Binding-site contacts:
Ligand atom O3' contacts residue CYS37 of chain 1.C at 2.7 Å (h-bond).
Ligand atom C2 contacts residue ASP131 of chain 1.C at 3.5 Å.
Ligand atom O5' contacts residue SER25 of chain 1.C at 3.4 Å (h-bond).
Ligand atom O1G contacts residue THR42 of chain 1.C at 2.6 Å (h-bond).
Ligand atom O1B contacts residue LYS23 of chain 1.C at 2.5 Å (salt-bridge).
Ligand atom O3A contacts residue GLY22 of chain 1.C at 3.5 Å (h-bond).
Ligand atom O6 contacts residue SER160 of chain 1.C at 3.4 Å (h-bond).
Ligand atom N3B contacts residue MG1 of chain 1.L at 3.4 Å.
Ligand atom O2B contacts residue MG1 of chain 1.L at 2.0 Å.
Ligand atom CAN contacts residue CYS37 of chain 1.C at 3.1 Å (hydrophobic).
Ligand atom O1A contacts residue GLY22 of chain 1.C at 3.3 Å.
Ligand atom O6 contacts residue ALA161 of chain 1.C at 2.8 Å (h-bond).
Ligand atom O2' contacts residue TYR35 of chain 1.C at 3.0 Å (h-bond).
Ligand atom O3G contacts residue SER19 of chain 1.C at 3.0 Å (h-bond).
Ligand atom C8 contacts residue SER25 of chain 1.C at 3.3 Å.
Ligand atom O1A contacts residue SER25 of chain 1.C at 2.9 Å (h-bond).
Ligand atom PB contacts residue LYS23 of chain 1.C at 3.3 Å.
Ligand atom O2' contacts residue SER36 of chain 1.C at 3.4 Å (h-bond).
Ligand atom O1G contacts residue MG1 of chain 1.L at 1.9 Å.
Ligand atom O1B contacts residue VAL21 of chain 1.C at 3.3 Å.
Ligand atom O2G contacts residue GLY69 of chain 1.C at 3.0 Å (h-bond).
Ligand atom PG contacts residue MG1 of chain 1.L at 3.0 Å.
Ligand atom C5' contacts residue GLY20 of chain 1.C at 3.4 Å.
Ligand atom O6 contacts residue LYS162 of chain 1.C at 3.2 Å (salt-bridge).
Ligand atom N1 contacts residue ASP131 of chain 1.C at 2.7 Å (salt-bridge).
Ligand atom O3G contacts residue TYR39 of chain 1.C at 2.5 Å (h-bond).
Ligand atom O2B contacts residue THR24 of chain 1.C at 2.9 Å (h-bond).
Ligand atom OAB contacts residue LYS162 of chain 1.C at 2.7 Å (salt-bridge).
Ligand atom N2 contacts residue ASP131 of chain 1.C at 2.8 Å (salt-bridge).
Ligand atom N3B contacts residue GLY20 of chain 1.C at 3.2 Å (h-bond).
Ligand atom N7 contacts residue ASN128 of chain 1.C at 3.1 Å (h-bond).
Ligand atom O1A contacts residue THR24 of chain 1.C at 3.3 Å (h-bond).
Ligand atom O6 contacts residue ASN128 of chain 1.C at 3.3 Å (h-bond).
Ligand atom O2G contacts residue LYS23 of chain 1.C at 2.7 Å (salt-bridge).
Ligand atom O4' contacts residue LYS129 of chain 1.C at 3.0 Å (salt-bridge).
Ligand atom O1B contacts residue GLY22 of chain 1.C at 2.9 Å (h-bond).
Ligand atom O2A contacts residue TYR39 of chain 1.C at 3.1 Å.
Ligand atom O2' contacts residue CYS37 of chain 1.C at 2.8 Å (h-bond).
Ligand atom CAA contacts residue CYS37 of chain 1.C at 1.6 Å (hydrophobic).
Ligand atom PB contacts residue MG1 of chain 1.L at 3.1 Å.

A protein and the small-molecule ligand that binds it are described below.
Small molecule (SMILES): CCC(=O)NCCCNc1nc(=O)c2ncn([C@@H]3O[C@H](COP(=O)(O)OP(=O)(O)NP(=O)(O)O)[C@@H](O)[C@H]3O)c2[nH]1

Sequence of chain 1.C:
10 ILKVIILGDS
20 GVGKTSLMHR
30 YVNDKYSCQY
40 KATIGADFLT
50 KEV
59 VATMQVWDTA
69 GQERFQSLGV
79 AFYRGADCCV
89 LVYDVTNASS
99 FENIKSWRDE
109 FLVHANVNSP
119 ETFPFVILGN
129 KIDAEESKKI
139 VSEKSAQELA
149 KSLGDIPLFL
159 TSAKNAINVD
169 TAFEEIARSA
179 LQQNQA